Sequence of chain 1.C:
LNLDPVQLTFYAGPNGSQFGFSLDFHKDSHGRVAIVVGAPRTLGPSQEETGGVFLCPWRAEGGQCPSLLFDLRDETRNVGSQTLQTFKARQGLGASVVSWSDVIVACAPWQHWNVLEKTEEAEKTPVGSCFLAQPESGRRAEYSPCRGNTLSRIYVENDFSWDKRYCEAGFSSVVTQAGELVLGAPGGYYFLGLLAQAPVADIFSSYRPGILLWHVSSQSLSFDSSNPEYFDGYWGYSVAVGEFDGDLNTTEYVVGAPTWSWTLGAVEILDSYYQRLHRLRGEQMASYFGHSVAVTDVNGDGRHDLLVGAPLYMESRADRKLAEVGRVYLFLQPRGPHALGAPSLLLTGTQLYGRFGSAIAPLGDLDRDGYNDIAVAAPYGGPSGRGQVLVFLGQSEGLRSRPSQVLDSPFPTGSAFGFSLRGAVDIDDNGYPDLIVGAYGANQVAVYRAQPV

This small molecule binds to this protein.
Small molecule (SMILES): CC(=O)N[C@H]1[C@H](O[C@H]2[C@H](O)[C@@H](NC(C)=O)CO[C@@H]2CO)O[C@H](CO)[C@@H](O[C@@H]2O[C@H](CO)[C@@H](O)[C@H](O[C@H]3O[C@H](CO)[C@@H](O)[C@H](O)[C@@H]3O)[C@@H]2O)[C@@H]1O

Binding-site contacts:
Ligand atom O5 contacts residue ASN320 of chain 1.D at 2.4 Å (h-bond).
Ligand atom C8 contacts residue LEU317 of chain 1.D at 4.0 Å (hydrophobic).
Ligand atom C8 contacts residue ASN316 of chain 1.D at 4.2 Å.
Ligand atom C7 contacts residue ASN320 of chain 1.D at 3.2 Å.
Ligand atom N2 contacts residue ASN320 of chain 1.D at 2.7 Å (h-bond).
Ligand atom C3 contacts residue ASN320 of chain 1.D at 3.7 Å.
Ligand atom C7 contacts residue LEU317 of chain 1.D at 4.3 Å (hydrophobic).
Ligand atom C6 contacts residue ARG281 of chain 1.C at 3.6 Å.
Ligand atom O6 contacts residue ARG281 of chain 1.C at 3.9 Å.
Ligand atom C5 contacts residue ASN320 of chain 1.D at 3.6 Å.
Ligand atom N2 contacts residue ASN316 of chain 1.D at 4.0 Å.
Ligand atom O6 contacts residue ARG281 of chain 1.C at 3.0 Å.
Ligand atom O7 contacts residue ASN320 of chain 1.D at 3.0 Å (h-bond).
Ligand atom C6 contacts residue ARG281 of chain 1.C at 3.7 Å.
Ligand atom C4 contacts residue ASN320 of chain 1.D at 4.2 Å.
Ligand atom C7 contacts residue ASN316 of chain 1.D at 4.4 Å.
Ligand atom C1 contacts residue ASN320 of chain 1.D at 1.4 Å.
Ligand atom C2 contacts residue ASN320 of chain 1.D at 2.3 Å.
Ligand atom C1 contacts residue ASN316 of chain 1.D at 4.3 Å.
Ligand atom C8 contacts residue TRP262 of chain 1.C at 4.1 Å (hydrophobic).
Ligand atom O7 contacts residue MET285 of chain 1.C at 3.5 Å (h-bond).
Ligand atom O7 contacts residue TRP262 of chain 1.C at 4.3 Å.

Sequence of chain 1.D:
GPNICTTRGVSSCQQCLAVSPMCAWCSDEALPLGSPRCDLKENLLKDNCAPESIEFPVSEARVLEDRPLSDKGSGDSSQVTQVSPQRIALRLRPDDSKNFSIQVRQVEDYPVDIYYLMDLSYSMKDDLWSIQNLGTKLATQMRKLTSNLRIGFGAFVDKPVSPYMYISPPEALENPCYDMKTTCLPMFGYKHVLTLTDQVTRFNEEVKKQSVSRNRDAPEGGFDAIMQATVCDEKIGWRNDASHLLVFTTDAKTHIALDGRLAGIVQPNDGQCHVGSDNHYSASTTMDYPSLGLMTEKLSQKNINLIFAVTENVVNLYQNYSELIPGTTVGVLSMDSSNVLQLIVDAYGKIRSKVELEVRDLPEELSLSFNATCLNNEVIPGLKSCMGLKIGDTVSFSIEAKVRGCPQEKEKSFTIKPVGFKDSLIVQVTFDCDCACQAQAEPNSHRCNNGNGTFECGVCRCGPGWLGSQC